Sequence of chain 1.A:
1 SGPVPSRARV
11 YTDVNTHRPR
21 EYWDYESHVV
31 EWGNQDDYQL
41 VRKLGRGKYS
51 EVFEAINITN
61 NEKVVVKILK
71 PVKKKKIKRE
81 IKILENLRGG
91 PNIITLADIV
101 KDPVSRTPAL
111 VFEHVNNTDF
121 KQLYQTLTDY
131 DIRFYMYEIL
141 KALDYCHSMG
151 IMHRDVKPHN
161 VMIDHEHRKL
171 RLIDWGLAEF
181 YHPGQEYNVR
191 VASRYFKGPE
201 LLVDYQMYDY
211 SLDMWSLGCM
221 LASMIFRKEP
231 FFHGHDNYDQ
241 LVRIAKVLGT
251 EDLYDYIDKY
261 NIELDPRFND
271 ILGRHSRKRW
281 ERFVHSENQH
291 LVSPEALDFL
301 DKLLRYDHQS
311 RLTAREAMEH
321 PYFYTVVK

The protein below binds the small molecule below.
Small molecule (SMILES): CC(=O)N[C@@H](CC(C)C)C(=O)N[C@@H](Cc1ccc(O)cc1)C(=O)NCC(=O)N[C@@H](Cc1ccccc1)C(=O)N[C@@H](CCCCN)C(=O)N[C@@H](CC1=CN=C2C=CC=CC12)C(N)=O

Binding-site contacts:
Ligand atom CE2 contacts residue VAL66 of chain 1.A at 3.8 Å (hydrophobic).
Ligand atom C contacts residue LEU40 of chain 1.A at 3.5 Å (hydrophobic).
Ligand atom CB contacts residue LEU40 of chain 1.A at 3.7 Å (hydrophobic).
Ligand atom CE1 contacts residue LYS70 of chain 1.A at 3.8 Å.
Ligand atom O contacts residue ASP102 of chain 1.A at 3.1 Å.
Ligand atom OH contacts residue GLU51 of chain 1.A at 2.4 Å (salt-bridge).
Ligand atom CE3 contacts residue LEU40 of chain 1.A at 3.2 Å (hydrophobic).
Ligand atom N contacts residue LEU40 of chain 1.A at 2.8 Å (h-bond).
Ligand atom CH2 contacts residue LYS43 of chain 1.A at 3.9 Å.
Ligand atom O contacts residue LEU40 of chain 1.A at 2.9 Å (h-bond).
Ligand atom CD1 contacts residue TYR38 of chain 1.A at 3.4 Å (hydrophobic).
Ligand atom CZ contacts residue VAL66 of chain 1.A at 3.7 Å (hydrophobic).
Ligand atom CD1 contacts residue THR107 of chain 1.A at 3.7 Å.
Ligand atom CA contacts residue GLN35 of chain 1.A at 3.7 Å.
Ligand atom OH contacts residue LYS70 of chain 1.A at 3.7 Å.
Ligand atom O contacts residue GLN39 of chain 1.A at 3.3 Å.
Ligand atom O contacts residue GLN35 of chain 1.A at 3.3 Å (h-bond).
Ligand atom CE2 contacts residue GLU51 of chain 1.A at 3.2 Å.
Ligand atom CE2 contacts residue ILE68 of chain 1.A at 3.6 Å (hydrophobic).
Ligand atom O contacts residue GLN35 of chain 1.A at 2.8 Å (h-bond).
Ligand atom CZ3 contacts residue ARG42 of chain 1.A at 3.8 Å.
Ligand atom CA contacts residue LEU40 of chain 1.A at 3.4 Å (hydrophobic).
Ligand atom N contacts residue ASP102 of chain 1.A at 3.7 Å.
Ligand atom CD2 contacts residue PHE53 of chain 1.A at 3.4 Å (hydrophobic).
Ligand atom CZ contacts residue VAL100 of chain 1.A at 3.7 Å (hydrophobic).
Ligand atom CZ contacts residue GLN35 of chain 1.A at 3.5 Å.
Ligand atom CD2 contacts residue GLN35 of chain 1.A at 3.5 Å.
Ligand atom C contacts residue ASP102 of chain 1.A at 3.5 Å.
Ligand atom CZ contacts residue ALA109 of chain 1.A at 3.9 Å (hydrophobic).
Ligand atom N contacts residue GLN35 of chain 1.A at 3.7 Å.
Ligand atom CE2 contacts residue GLN35 of chain 1.A at 3.4 Å.
Ligand atom CZ3 contacts residue VAL41 of chain 1.A at 3.5 Å (hydrophobic).
Ligand atom CA contacts residue ASP102 of chain 1.A at 3.7 Å.
Ligand atom CH2 contacts residue PHE53 of chain 1.A at 3.8 Å (hydrophobic).
Ligand atom CD1 contacts residue GLN35 of chain 1.A at 3.7 Å.
Ligand atom CA contacts residue ASP102 of chain 1.A at 3.7 Å.
Ligand atom CE1 contacts residue GLN35 of chain 1.A at 3.5 Å.
Ligand atom CZ contacts residue GLU51 of chain 1.A at 3.2 Å.
Ligand atom C contacts residue GLN35 of chain 1.A at 3.5 Å.
Ligand atom CG contacts residue GLN35 of chain 1.A at 3.7 Å.